Sequence of chain 1.C:
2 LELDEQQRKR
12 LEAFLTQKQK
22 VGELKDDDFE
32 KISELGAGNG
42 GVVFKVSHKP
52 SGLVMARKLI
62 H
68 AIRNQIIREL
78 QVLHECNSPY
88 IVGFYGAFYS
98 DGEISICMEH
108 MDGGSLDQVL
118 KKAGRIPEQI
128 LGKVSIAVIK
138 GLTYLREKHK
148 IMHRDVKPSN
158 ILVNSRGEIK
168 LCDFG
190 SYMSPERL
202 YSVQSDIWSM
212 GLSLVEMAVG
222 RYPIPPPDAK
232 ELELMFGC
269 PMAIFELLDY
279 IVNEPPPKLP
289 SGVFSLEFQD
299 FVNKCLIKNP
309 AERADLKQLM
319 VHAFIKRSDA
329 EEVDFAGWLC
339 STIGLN

Binding-site contacts:
Ligand atom O1B contacts residue MG1 of chain 1.I at 2.0 Å.
Ligand atom O1A contacts residue LYS59 of chain 1.C at 2.9 Å (salt-bridge).
Ligand atom O2G contacts residue ASP152 of chain 1.C at 3.6 Å (salt-bridge).
Ligand atom O1B contacts residue SER156 of chain 1.C at 2.4 Å (h-bond).
Ligand atom PB contacts residue SER156 of chain 1.C at 3.3 Å.
Ligand atom C5 contacts residue LEU159 of chain 1.C at 3.6 Å (hydrophobic).
Ligand atom O3A contacts residue GLY39 of chain 1.C at 3.0 Å.
Ligand atom O2A contacts residue LYS59 of chain 1.C at 3.3 Å.
Ligand atom O2G contacts residue LYS59 of chain 1.C at 3.5 Å (salt-bridge).
Ligand atom C6 contacts residue ALA57 of chain 1.C at 3.5 Å (hydrophobic).
Ligand atom O2G contacts residue ASN157 of chain 1.C at 3.0 Å (h-bond).
Ligand atom O2' contacts residue GLN115 of chain 1.C at 3.2 Å (h-bond).
Ligand atom O1A contacts residue MG1 of chain 1.I at 2.0 Å.
Ligand atom N6 contacts residue LEU159 of chain 1.C at 3.5 Å.
Ligand atom C5' contacts residue GLY39 of chain 1.C at 3.6 Å.
Ligand atom O2A contacts residue GLY42 of chain 1.C at 3.2 Å (h-bond).
Ligand atom C2 contacts residue MET108 of chain 1.C at 3.1 Å (hydrophobic).
Ligand atom N3B contacts residue LYS154 of chain 1.C at 3.5 Å (salt-bridge).
Ligand atom O2B contacts residue SER156 of chain 1.C at 3.4 Å (h-bond).
Ligand atom O1G contacts residue ASP152 of chain 1.C at 2.8 Å (salt-bridge).
Ligand atom PA contacts residue MG1 of chain 1.I at 3.1 Å.
Ligand atom PB contacts residue MG1 of chain 1.I at 3.2 Å.
Ligand atom C6 contacts residue LEU159 of chain 1.C at 3.5 Å (hydrophobic).
Ligand atom N6 contacts residue ALA57 of chain 1.C at 3.3 Å.
Ligand atom O1G contacts residue LYS154 of chain 1.C at 2.8 Å (salt-bridge).
Ligand atom O1B contacts residue ASN157 of chain 1.C at 2.8 Å (h-bond).
Ligand atom O5' contacts residue MG1 of chain 1.I at 3.4 Å.
Ligand atom O3' contacts residue SER112 of chain 1.C at 3.1 Å (h-bond).
Ligand atom O2' contacts residue SER112 of chain 1.C at 3.0 Å (h-bond).
Ligand atom PG contacts residue ASP152 of chain 1.C at 3.6 Å.
Ligand atom O2A contacts residue GLY39 of chain 1.C at 3.0 Å.
Ligand atom N6 contacts residue GLU106 of chain 1.C at 2.8 Å (salt-bridge).
Ligand atom O4' contacts residue VAL44 of chain 1.C at 3.5 Å.
Ligand atom O3A contacts residue MG1 of chain 1.I at 3.5 Å.
Ligand atom O2G contacts residue ASP170 of chain 1.C at 2.7 Å (salt-bridge).
Ligand atom O3' contacts residue GLN115 of chain 1.C at 3.5 Å (h-bond).
Ligand atom O3G contacts residue LYS59 of chain 1.C at 2.9 Å (salt-bridge).
Ligand atom O1A contacts residue ASP170 of chain 1.C at 2.6 Å (salt-bridge).
Ligand atom N1 contacts residue MET108 of chain 1.C at 3.0 Å (h-bond).
Ligand atom O2G contacts residue MG1 of chain 1.I at 2.4 Å.

The protein below binds the small molecule below.
Small molecule (SMILES): Nc1ncnc2c1ncn2[C@@H]1O[C@H](CO[P](=O)(O)O[P](=O)(O)NP(=O)(O)O)[C@@H](O)[C@H]1O